Binding-site contacts:
Ligand atom C6 contacts residue THR116 of chain 50.G at 3.8 Å.
Ligand atom C6 contacts residue LYS115 of chain 50.G at 4.1 Å.
Ligand atom C2 contacts residue ASN259 of chain 50.H at 2.4 Å.
Ligand atom C5 contacts residue ASN259 of chain 50.H at 3.6 Å.
Ligand atom O7 contacts residue ASN259 of chain 50.H at 2.9 Å (h-bond).
Ligand atom C4 contacts residue ASN259 of chain 50.H at 4.2 Å.
Ligand atom C3 contacts residue ASN259 of chain 50.H at 3.8 Å.
Ligand atom C5 contacts residue THR116 of chain 50.G at 4.5 Å.
Ligand atom O5 contacts residue THR116 of chain 50.G at 3.9 Å.
Ligand atom N2 contacts residue ASN259 of chain 50.H at 2.9 Å (h-bond).
Ligand atom C7 contacts residue ASN259 of chain 50.H at 3.1 Å.
Ligand atom O5 contacts residue ASN259 of chain 50.H at 2.3 Å (h-bond).
Ligand atom O7 contacts residue LYS181 of chain 50.G at 4.2 Å.
Ligand atom O6 contacts residue THR116 of chain 50.G at 3.3 Å.
Ligand atom O6 contacts residue LYS115 of chain 50.G at 4.2 Å.
Ligand atom C8 contacts residue ASN259 of chain 50.H at 4.4 Å.
Ligand atom C1 contacts residue ASN259 of chain 50.H at 1.4 Å.

Sequence of chain 50.G:
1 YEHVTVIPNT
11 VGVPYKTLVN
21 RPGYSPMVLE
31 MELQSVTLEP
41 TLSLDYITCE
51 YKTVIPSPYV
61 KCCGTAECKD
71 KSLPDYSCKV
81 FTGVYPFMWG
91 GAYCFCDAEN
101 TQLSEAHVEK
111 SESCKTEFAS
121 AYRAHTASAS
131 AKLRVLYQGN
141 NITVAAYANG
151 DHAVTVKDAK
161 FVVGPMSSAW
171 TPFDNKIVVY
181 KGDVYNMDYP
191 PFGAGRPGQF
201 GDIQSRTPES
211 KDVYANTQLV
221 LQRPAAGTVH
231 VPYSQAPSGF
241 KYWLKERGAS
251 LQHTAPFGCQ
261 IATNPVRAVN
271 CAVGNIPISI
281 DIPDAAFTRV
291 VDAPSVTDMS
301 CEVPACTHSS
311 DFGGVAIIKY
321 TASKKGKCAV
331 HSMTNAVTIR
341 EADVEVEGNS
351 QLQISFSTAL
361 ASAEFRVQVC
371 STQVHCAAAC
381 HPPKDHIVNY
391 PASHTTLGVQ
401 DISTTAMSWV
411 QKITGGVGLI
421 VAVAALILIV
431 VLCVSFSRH

Sequence of chain 50.H:
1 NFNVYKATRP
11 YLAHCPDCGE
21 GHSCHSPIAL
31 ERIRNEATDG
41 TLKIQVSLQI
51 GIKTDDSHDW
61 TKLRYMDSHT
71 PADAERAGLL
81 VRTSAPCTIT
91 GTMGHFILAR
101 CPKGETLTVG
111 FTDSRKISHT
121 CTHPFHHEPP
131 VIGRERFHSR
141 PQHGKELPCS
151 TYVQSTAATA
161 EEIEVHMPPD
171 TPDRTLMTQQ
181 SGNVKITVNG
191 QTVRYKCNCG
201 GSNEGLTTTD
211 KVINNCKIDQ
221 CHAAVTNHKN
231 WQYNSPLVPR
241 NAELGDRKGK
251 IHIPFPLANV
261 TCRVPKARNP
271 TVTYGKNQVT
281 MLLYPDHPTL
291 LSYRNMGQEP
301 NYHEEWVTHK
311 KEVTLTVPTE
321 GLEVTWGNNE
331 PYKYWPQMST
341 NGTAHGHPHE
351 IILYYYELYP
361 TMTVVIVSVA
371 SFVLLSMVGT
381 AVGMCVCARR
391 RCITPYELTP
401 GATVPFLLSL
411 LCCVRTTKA

This small molecule binds to this protein.
Small molecule (SMILES): CC(=O)N[C@@H]1[C@@H](O)[C@H](O)[C@@H](CO)O[C@H]1O